Sequence of chain 1.B:
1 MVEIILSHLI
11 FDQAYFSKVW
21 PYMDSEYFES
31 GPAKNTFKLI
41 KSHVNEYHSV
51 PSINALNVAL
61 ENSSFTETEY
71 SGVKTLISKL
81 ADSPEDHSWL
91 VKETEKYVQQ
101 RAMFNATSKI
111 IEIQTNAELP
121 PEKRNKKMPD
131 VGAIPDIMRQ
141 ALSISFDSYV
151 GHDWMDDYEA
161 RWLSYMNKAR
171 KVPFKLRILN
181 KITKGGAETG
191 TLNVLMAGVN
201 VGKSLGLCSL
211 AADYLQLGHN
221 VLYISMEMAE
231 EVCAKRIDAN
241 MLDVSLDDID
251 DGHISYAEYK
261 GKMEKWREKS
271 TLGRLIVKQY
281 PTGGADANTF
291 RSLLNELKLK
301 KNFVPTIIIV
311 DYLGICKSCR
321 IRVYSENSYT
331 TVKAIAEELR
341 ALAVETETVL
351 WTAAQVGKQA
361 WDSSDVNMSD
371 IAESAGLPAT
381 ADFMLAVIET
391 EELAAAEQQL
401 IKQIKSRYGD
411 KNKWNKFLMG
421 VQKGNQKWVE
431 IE

Binding-site contacts:
Ligand atom O2G contacts residue ASN200 of chain 1.C at 3.1 Å (h-bond).
Ligand atom O1A contacts residue SER204 of chain 1.C at 3.2 Å.
Ligand atom O2B contacts residue VAL201 of chain 1.C at 2.6 Å (h-bond).
Ligand atom N6 contacts residue ARG407 of chain 1.B at 2.7 Å (salt-bridge).
Ligand atom O3B contacts residue MG1 of chain 1.M at 3.6 Å.
Ligand atom O3G contacts residue MG1 of chain 1.M at 2.7 Å.
Ligand atom O1B contacts residue MG1 of chain 1.M at 1.9 Å.
Ligand atom C2 contacts residue GLY409 of chain 1.B at 3.4 Å.
Ligand atom O2A contacts residue SER204 of chain 1.C at 3.1 Å (h-bond).
Ligand atom O2A contacts residue LYS203 of chain 1.C at 3.2 Å (salt-bridge).
Ligand atom O1B contacts residue SER204 of chain 1.C at 2.6 Å (h-bond).
Ligand atom C8 contacts residue ARG236 of chain 1.C at 3.2 Å.
Ligand atom PB contacts residue MG1 of chain 1.M at 3.2 Å.
Ligand atom C5' contacts residue VAL201 of chain 1.C at 3.5 Å (hydrophobic).
Ligand atom PG contacts residue LYS405 of chain 1.B at 3.2 Å.
Ligand atom O2B contacts residue SER204 of chain 1.C at 3.3 Å (h-bond).
Ligand atom S1G contacts residue ALA379 of chain 1.B at 3.6 Å (h-bond).
Ligand atom S1G contacts residue ASN200 of chain 1.C at 3.4 Å (h-bond).
Ligand atom O3G contacts residue ARG407 of chain 1.B at 2.9 Å (salt-bridge).
Ligand atom C3' contacts residue ASN200 of chain 1.C at 3.5 Å.
Ligand atom N7 contacts residue ARG407 of chain 1.B at 3.5 Å (salt-bridge).
Ligand atom C4' contacts residue ASN200 of chain 1.C at 3.7 Å.
Ligand atom O2G contacts residue LYS405 of chain 1.B at 2.5 Å (salt-bridge).
Ligand atom C5 contacts residue ARG407 of chain 1.B at 3.4 Å.
Ligand atom S1G contacts residue LYS405 of chain 1.B at 3.3 Å.
Ligand atom O2A contacts residue LEU205 of chain 1.C at 2.7 Å (h-bond).
Ligand atom O2A contacts residue GLY202 of chain 1.C at 3.3 Å.
Ligand atom O2B contacts residue LYS203 of chain 1.C at 2.6 Å (salt-bridge).
Ligand atom N7 contacts residue ARG236 of chain 1.C at 2.8 Å (salt-bridge).
Ligand atom C6 contacts residue ARG407 of chain 1.B at 3.1 Å.
Ligand atom PB contacts residue VAL201 of chain 1.C at 3.4 Å.
Ligand atom O3B contacts residue LYS203 of chain 1.C at 3.5 Å (salt-bridge).
Ligand atom C5' contacts residue GLY202 of chain 1.C at 3.7 Å.
Ligand atom S1G contacts residue VAL199 of chain 1.C at 3.3 Å.
Ligand atom O2' contacts residue LYS423 of chain 1.C at 3.2 Å.
Ligand atom O3A contacts residue VAL201 of chain 1.C at 3.1 Å (h-bond).
Ligand atom O1A contacts residue ARG236 of chain 1.C at 2.6 Å (salt-bridge).
Ligand atom O3' contacts residue ASN200 of chain 1.C at 2.5 Å (h-bond).
Ligand atom C5' contacts residue ASN200 of chain 1.C at 3.4 Å.
Ligand atom N1 contacts residue TYR408 of chain 1.B at 3.4 Å (h-bond).

This small molecule binds to this protein.
Small molecule (SMILES): Nc1ncnc2c1ncn2[C@@H]1O[C@H](COP(=O)(O)OP(=O)(O)OP(O)(O)=S)[C@@H](O)[C@H]1O

Sequence of chain 1.C:
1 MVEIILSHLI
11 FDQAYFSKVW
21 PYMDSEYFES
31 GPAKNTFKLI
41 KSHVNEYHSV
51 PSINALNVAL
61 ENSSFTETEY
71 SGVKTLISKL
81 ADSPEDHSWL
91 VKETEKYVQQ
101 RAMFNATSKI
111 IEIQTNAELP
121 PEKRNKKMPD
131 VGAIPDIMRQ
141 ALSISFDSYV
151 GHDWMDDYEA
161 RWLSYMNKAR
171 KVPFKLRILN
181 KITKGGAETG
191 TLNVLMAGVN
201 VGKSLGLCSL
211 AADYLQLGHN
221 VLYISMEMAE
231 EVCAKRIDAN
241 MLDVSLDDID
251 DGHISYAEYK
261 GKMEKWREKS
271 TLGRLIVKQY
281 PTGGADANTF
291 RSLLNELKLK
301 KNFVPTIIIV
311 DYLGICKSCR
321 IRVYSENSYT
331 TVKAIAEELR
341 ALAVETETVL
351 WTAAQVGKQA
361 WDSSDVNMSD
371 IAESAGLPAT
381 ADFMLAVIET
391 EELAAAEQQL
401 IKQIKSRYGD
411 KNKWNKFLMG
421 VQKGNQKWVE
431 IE